A protein and the small-molecule ligand that binds it are described below.
Small molecule (SMILES): CC(=O)N[C@@H]1[C@@H](O)[C@H](O)[C@@H](CO)O[C@H]1O

Sequence of chain 1.C:
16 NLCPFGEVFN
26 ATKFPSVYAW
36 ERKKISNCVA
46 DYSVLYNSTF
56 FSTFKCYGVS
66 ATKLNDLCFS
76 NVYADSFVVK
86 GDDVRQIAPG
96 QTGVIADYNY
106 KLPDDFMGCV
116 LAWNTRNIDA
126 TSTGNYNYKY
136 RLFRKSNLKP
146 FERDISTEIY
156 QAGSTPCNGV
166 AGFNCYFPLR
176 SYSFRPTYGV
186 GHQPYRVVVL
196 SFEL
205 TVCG

Binding-site contacts:
Ligand atom C8 contacts residue GLY21 of chain 1.C at 3.6 Å.
Ligand atom C3 contacts residue ASN25 of chain 1.C at 3.8 Å.
Ligand atom C8 contacts residue PHE24 of chain 1.C at 3.8 Å (hydrophobic).
Ligand atom O7 contacts residue VAL49 of chain 1.C at 4.2 Å.
Ligand atom C7 contacts residue ASN25 of chain 1.C at 3.6 Å.
Ligand atom C8 contacts residue PHE20 of chain 1.C at 3.5 Å (hydrophobic).
Ligand atom O5 contacts residue ASN25 of chain 1.C at 2.4 Å (h-bond).
Ligand atom C5 contacts residue ASN25 of chain 1.C at 3.7 Å.
Ligand atom C1 contacts residue ASN25 of chain 1.C at 1.4 Å.
Ligand atom N2 contacts residue ASN25 of chain 1.C at 2.9 Å (h-bond).
Ligand atom C4 contacts residue ASN25 of chain 1.C at 4.2 Å.
Ligand atom C7 contacts residue VAL49 of chain 1.C at 4.0 Å (hydrophobic).
Ligand atom O7 contacts residue ASN25 of chain 1.C at 4.0 Å.
Ligand atom C2 contacts residue ASN25 of chain 1.C at 2.5 Å.
Ligand atom O7 contacts residue GLY21 of chain 1.C at 3.7 Å.
Ligand atom C7 contacts residue GLY21 of chain 1.C at 3.9 Å.
Ligand atom C8 contacts residue VAL49 of chain 1.C at 4.2 Å (hydrophobic).
Ligand atom N2 contacts residue VAL49 of chain 1.C at 4.3 Å.
Ligand atom C3 contacts residue VAL49 of chain 1.C at 4.4 Å (hydrophobic).
Ligand atom O3 contacts residue VAL49 of chain 1.C at 3.2 Å.